The protein below binds the small molecule below.
Small molecule (SMILES): CC(=O)N[C@@H]1[C@@H](O)[C@H](O)[C@@H](CO)O[C@H]1O

Binding-site contacts:
Ligand atom O7 contacts residue ASN333 of chain 1.L at 2.9 Å (h-bond).
Ligand atom O5 contacts residue ASN333 of chain 1.L at 2.3 Å (h-bond).
Ligand atom C3 contacts residue ASN333 of chain 1.L at 3.8 Å.
Ligand atom C6 contacts residue GLY407 of chain 1.L at 4.2 Å.
Ligand atom C8 contacts residue GLU261 of chain 1.L at 4.3 Å.
Ligand atom O6 contacts residue ASN409 of chain 1.L at 3.5 Å (h-bond).
Ligand atom O5 contacts residue GLY407 of chain 1.L at 3.9 Å.
Ligand atom C6 contacts residue SER406 of chain 1.L at 4.2 Å.
Ligand atom C7 contacts residue ASN333 of chain 1.L at 3.1 Å.
Ligand atom C6 contacts residue ASN409 of chain 1.L at 3.9 Å.
Ligand atom C4 contacts residue ASN333 of chain 1.L at 4.2 Å.
Ligand atom C1 contacts residue ASN333 of chain 1.L at 1.4 Å.
Ligand atom N2 contacts residue GLU261 of chain 1.L at 4.3 Å.
Ligand atom C8 contacts residue ASN333 of chain 1.L at 4.4 Å.
Ligand atom C2 contacts residue ASN333 of chain 1.L at 2.4 Å.
Ligand atom C5 contacts residue ASN333 of chain 1.L at 3.6 Å.
Ligand atom N2 contacts residue ASN333 of chain 1.L at 3.0 Å (h-bond).

Sequence of chain 1.L:
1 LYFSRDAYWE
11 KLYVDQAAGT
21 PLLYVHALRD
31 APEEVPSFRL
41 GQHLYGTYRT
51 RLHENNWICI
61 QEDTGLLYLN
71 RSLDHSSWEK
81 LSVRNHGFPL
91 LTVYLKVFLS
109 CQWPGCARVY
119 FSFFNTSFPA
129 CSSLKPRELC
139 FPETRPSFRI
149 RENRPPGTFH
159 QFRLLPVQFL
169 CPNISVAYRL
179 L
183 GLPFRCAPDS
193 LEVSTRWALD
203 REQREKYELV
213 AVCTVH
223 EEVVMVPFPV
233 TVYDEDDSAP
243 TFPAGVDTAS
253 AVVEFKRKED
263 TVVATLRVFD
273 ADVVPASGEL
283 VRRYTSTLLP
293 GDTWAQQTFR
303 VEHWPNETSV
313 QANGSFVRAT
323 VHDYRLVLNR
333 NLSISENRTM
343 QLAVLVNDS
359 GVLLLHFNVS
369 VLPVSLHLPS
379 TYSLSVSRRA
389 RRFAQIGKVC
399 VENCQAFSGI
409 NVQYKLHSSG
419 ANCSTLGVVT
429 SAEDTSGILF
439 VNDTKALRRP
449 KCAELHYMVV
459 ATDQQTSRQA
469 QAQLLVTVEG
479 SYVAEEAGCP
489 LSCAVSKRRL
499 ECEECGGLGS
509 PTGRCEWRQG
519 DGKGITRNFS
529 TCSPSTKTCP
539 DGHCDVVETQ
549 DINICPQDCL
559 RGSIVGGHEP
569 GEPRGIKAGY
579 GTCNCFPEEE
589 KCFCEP